A protein and the small-molecule ligand that binds it are described below.
Small molecule (SMILES): CC(C)(COP(=O)(O)O)[C@@H](O)C(=O)NCCCC(=O)O

Sequence of chain 2.B:
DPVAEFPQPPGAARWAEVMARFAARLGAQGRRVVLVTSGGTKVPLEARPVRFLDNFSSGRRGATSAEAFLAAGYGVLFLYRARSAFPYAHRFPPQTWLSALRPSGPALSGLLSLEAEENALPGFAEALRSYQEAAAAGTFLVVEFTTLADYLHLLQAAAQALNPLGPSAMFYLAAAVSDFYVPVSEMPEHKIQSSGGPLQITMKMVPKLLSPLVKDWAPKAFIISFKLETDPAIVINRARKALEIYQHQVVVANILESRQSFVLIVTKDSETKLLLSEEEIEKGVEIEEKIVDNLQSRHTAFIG

Sequence of chain 1.B:
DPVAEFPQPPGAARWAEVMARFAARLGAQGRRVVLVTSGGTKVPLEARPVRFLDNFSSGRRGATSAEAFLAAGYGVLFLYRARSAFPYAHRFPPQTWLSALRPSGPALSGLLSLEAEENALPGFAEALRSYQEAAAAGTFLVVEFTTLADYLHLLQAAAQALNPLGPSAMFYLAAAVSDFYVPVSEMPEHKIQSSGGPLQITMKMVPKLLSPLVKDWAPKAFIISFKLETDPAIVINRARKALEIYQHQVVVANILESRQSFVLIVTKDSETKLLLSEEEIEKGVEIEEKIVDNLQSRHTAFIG

Binding-site contacts:
Ligand atom OAI contacts residue SER61 of chain 2.B at 3.9 Å.
Ligand atom OAI contacts residue ARG263 of chain 2.B at 2.9 Å (salt-bridge).
Ligand atom PAT contacts residue ARG263 of chain 2.B at 3.8 Å.
Ligand atom CAB contacts residue ARG263 of chain 2.B at 3.6 Å.
Ligand atom OAC contacts residue ANP1 of chain 2.K at 3.5 Å (h-bond).
Ligand atom OAF contacts residue ANP1 of chain 2.K at 3.5 Å (h-bond).
Ligand atom OAE contacts residue SER62 of chain 2.B at 3.6 Å (h-bond).
Ligand atom CAM contacts residue ARG65 of chain 2.B at 3.7 Å.
Ligand atom NAN contacts residue ALA178 of chain 2.B at 2.9 Å (h-bond).
Ligand atom OAI contacts residue SER62 of chain 2.B at 2.8 Å (h-bond).
Ligand atom OAH contacts residue SER61 of chain 2.B at 2.6 Å (h-bond).
Ligand atom OAH contacts residue GLY63 of chain 2.B at 3.0 Å (h-bond).
Ligand atom CAK contacts residue ALA178 of chain 2.B at 3.6 Å (hydrophobic).
Ligand atom OAD contacts residue ASN258 of chain 2.B at 2.8 Å (h-bond).
Ligand atom OAO contacts residue ARG263 of chain 2.B at 3.2 Å (salt-bridge).
Ligand atom CAK contacts residue PHE230 of chain 2.B at 3.4 Å (hydrophobic).
Ligand atom OAC contacts residue ASN59 of chain 2.B at 3.6 Å (h-bond).
Ligand atom CAA contacts residue SER61 of chain 2.B at 3.6 Å.
Ligand atom OAC contacts residue ALA180 of chain 2.B at 3.7 Å.
Ligand atom OAD contacts residue PHE230 of chain 2.B at 3.8 Å.
Ligand atom CAQ contacts residue PHE230 of chain 2.B at 3.7 Å (hydrophobic).
Ligand atom OAF contacts residue ALA179 of chain 2.B at 3.4 Å (h-bond).
Ligand atom OAH contacts residue SER62 of chain 2.B at 3.3 Å (h-bond).
Ligand atom NAN contacts residue PHE230 of chain 2.B at 3.6 Å.
Ligand atom OAH contacts residue ARG64 of chain 2.B at 3.7 Å.
Ligand atom PAT contacts residue SER62 of chain 2.B at 3.4 Å.
Ligand atom OAF contacts residue VAL181 of chain 2.B at 2.7 Å (h-bond).
Ligand atom CAR contacts residue ASN258 of chain 2.B at 3.6 Å.
Ligand atom CAP contacts residue VAL181 of chain 2.B at 3.6 Å (hydrophobic).
Ligand atom OAG contacts residue ARG65 of chain 2.B at 3.1 Å (salt-bridge).
Ligand atom CAL contacts residue ANP1 of chain 2.K at 3.3 Å.
Ligand atom OAG contacts residue PHE230 of chain 2.B at 3.5 Å.
Ligand atom CAP contacts residue ALA180 of chain 2.B at 3.4 Å (hydrophobic).
Ligand atom CAB contacts residue ASN258 of chain 2.B at 3.9 Å.
Ligand atom OAF contacts residue ALA180 of chain 2.B at 3.1 Å.
Ligand atom OAE contacts residue ARG64 of chain 2.B at 3.5 Å (salt-bridge).
Ligand atom OAG contacts residue ASN258 of chain 2.B at 2.6 Å (h-bond).
Ligand atom OAE contacts residue ARG65 of chain 2.B at 2.8 Å (salt-bridge).
Ligand atom CAP contacts residue ANP1 of chain 2.K at 3.1 Å.
Ligand atom OAD contacts residue LEU232 of chain 2.B at 3.8 Å.